Sequence of chain 1.A:
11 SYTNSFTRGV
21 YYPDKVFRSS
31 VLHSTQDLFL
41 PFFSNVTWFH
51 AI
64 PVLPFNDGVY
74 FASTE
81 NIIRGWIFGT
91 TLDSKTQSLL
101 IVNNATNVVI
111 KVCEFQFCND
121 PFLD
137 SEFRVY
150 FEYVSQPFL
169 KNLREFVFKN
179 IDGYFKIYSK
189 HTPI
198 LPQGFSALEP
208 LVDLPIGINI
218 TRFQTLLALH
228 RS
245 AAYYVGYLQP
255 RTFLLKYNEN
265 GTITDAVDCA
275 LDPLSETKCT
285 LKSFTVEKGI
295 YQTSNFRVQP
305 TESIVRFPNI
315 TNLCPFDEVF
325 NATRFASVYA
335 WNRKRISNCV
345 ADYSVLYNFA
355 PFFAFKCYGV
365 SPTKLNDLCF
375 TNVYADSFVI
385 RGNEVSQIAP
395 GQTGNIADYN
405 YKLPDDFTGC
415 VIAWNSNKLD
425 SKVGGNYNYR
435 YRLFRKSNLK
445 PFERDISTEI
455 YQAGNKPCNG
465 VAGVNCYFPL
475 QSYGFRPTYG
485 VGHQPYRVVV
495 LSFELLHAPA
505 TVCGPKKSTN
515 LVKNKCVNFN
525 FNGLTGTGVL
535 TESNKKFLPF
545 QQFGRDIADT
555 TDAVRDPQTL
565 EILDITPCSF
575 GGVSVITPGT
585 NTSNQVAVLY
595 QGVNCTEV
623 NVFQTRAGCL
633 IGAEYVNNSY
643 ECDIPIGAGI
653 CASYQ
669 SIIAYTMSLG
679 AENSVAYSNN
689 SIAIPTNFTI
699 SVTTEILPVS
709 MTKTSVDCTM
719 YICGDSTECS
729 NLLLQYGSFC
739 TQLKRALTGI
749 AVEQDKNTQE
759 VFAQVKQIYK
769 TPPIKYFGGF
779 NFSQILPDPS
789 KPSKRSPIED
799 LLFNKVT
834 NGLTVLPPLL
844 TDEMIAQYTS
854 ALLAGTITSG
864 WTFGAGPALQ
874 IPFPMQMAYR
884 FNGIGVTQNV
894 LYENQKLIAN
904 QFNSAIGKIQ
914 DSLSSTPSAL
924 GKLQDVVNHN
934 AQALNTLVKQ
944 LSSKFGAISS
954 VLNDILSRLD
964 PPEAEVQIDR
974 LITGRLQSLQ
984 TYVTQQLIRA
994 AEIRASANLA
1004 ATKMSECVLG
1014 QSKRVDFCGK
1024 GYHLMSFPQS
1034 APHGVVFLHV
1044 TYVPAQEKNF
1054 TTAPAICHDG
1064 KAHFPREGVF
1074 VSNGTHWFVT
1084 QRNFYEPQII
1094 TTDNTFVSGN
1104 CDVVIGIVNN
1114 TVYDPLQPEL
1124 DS

A protein and the small-molecule ligand that binds it are described below.
Small molecule (SMILES): CC(=O)N[C@@H]1[C@@H](O)[C@H](O)[C@@H](CO)O[C@H]1O

Binding-site contacts:
Ligand atom C4 contacts residue ASN1076 of chain 1.A at 4.2 Å.
Ligand atom C8 contacts residue ASN1076 of chain 1.A at 3.7 Å.
Ligand atom C3 contacts residue THR1078 of chain 1.A at 3.9 Å.
Ligand atom N2 contacts residue THR1078 of chain 1.A at 3.3 Å (h-bond).
Ligand atom O5 contacts residue PHE1081 of chain 1.A at 3.9 Å.
Ligand atom N2 contacts residue ASN1076 of chain 1.A at 2.9 Å (h-bond).
Ligand atom C5 contacts residue PHE1081 of chain 1.A at 3.9 Å (hydrophobic).
Ligand atom O4 contacts residue HIS1079 of chain 1.A at 3.9 Å.
Ligand atom C2 contacts residue ASN1076 of chain 1.A at 2.5 Å.
Ligand atom O6 contacts residue PHE1081 of chain 1.A at 4.4 Å.
Ligand atom C4 contacts residue HIS1079 of chain 1.A at 4.2 Å.
Ligand atom C7 contacts residue ASN1076 of chain 1.A at 3.4 Å.
Ligand atom C7 contacts residue THR1078 of chain 1.A at 4.4 Å.
Ligand atom C8 contacts residue THR1078 of chain 1.A at 4.0 Å.
Ligand atom C3 contacts residue HIS1079 of chain 1.A at 3.9 Å.
Ligand atom C1 contacts residue ASN1076 of chain 1.A at 1.4 Å.
Ligand atom C5 contacts residue HIS1079 of chain 1.A at 3.9 Å.
Ligand atom C2 contacts residue THR1078 of chain 1.A at 3.9 Å.
Ligand atom C1 contacts residue THR1078 of chain 1.A at 4.0 Å.
Ligand atom C5 contacts residue ASN1076 of chain 1.A at 3.7 Å.
Ligand atom C1 contacts residue HIS1079 of chain 1.A at 4.2 Å.
Ligand atom O7 contacts residue ASN1076 of chain 1.A at 3.5 Å (h-bond).
Ligand atom O5 contacts residue ASN1076 of chain 1.A at 2.4 Å (h-bond).
Ligand atom C6 contacts residue PHE1081 of chain 1.A at 3.6 Å (hydrophobic).
Ligand atom C3 contacts residue ASN1076 of chain 1.A at 3.8 Å.